A protein and the small-molecule ligand that binds it are described below.
Small molecule (SMILES): O=c1[nH]cnc2nc[nH]c12

Binding-site contacts:
Ligand atom C4 contacts residue TYR72 of chain 1.B at 3.1 Å (hydrophobic).
Ligand atom O6 contacts residue PHE73 of chain 1.B at 3.5 Å.
Ligand atom O6 contacts residue THR191 of chain 1.B at 4.1 Å.
Ligand atom C6 contacts residue THR191 of chain 1.B at 4.3 Å.
Ligand atom N3 contacts residue TYR72 of chain 1.B at 3.3 Å.
Ligand atom C8 contacts residue PHE220 of chain 1.B at 3.6 Å (hydrophobic).
Ligand atom C5 contacts residue THR191 of chain 1.B at 3.8 Å.
Ligand atom C5 contacts residue GLN189 of chain 1.B at 4.5 Å.
Ligand atom N7 contacts residue GLN189 of chain 1.B at 4.4 Å.
Ligand atom C5 contacts residue PHE220 of chain 1.B at 3.4 Å (hydrophobic).
Ligand atom N9 contacts residue PHE220 of chain 1.B at 3.5 Å.
Ligand atom C5 contacts residue TYR72 of chain 1.B at 3.2 Å (hydrophobic).
Ligand atom C2 contacts residue PHE73 of chain 1.B at 4.4 Å (hydrophobic).
Ligand atom N1 contacts residue PHE220 of chain 1.B at 3.4 Å.
Ligand atom C8 contacts residue ASP274 of chain 1.B at 3.6 Å.
Ligand atom C8 contacts residue THR191 of chain 1.B at 3.5 Å.
Ligand atom N7 contacts residue TYR72 of chain 1.B at 3.2 Å.
Ligand atom C4 contacts residue PHE220 of chain 1.B at 3.3 Å (hydrophobic).
Ligand atom O6 contacts residue SER123 of chain 1.B at 4.1 Å.
Ligand atom N3 contacts residue PHE220 of chain 1.B at 3.4 Å.
Ligand atom N9 contacts residue ARG195 of chain 1.B at 3.8 Å.
Ligand atom C6 contacts residue PHE220 of chain 1.B at 3.4 Å (hydrophobic).
Ligand atom N7 contacts residue THR191 of chain 1.B at 2.8 Å (h-bond).
Ligand atom N3 contacts residue ASP274 of chain 1.B at 3.8 Å.
Ligand atom C8 contacts residue ARG195 of chain 1.B at 3.4 Å.
Ligand atom O6 contacts residue PHE220 of chain 1.B at 3.5 Å.
Ligand atom N9 contacts residue TYR72 of chain 1.B at 3.2 Å.
Ligand atom C8 contacts residue TYR72 of chain 1.B at 3.2 Å (hydrophobic).
Ligand atom N7 contacts residue ARG195 of chain 1.B at 4.4 Å.
Ligand atom C6 contacts residue TYR72 of chain 1.B at 3.9 Å (hydrophobic).
Ligand atom N1 contacts residue TYR72 of chain 1.B at 4.2 Å.
Ligand atom N7 contacts residue PHE220 of chain 1.B at 3.4 Å.
Ligand atom N1 contacts residue PHE73 of chain 1.B at 3.7 Å.
Ligand atom C6 contacts residue GLN189 of chain 1.B at 3.8 Å.
Ligand atom C2 contacts residue TYR72 of chain 1.B at 4.0 Å (hydrophobic).
Ligand atom C6 contacts residue PHE73 of chain 1.B at 3.7 Å (hydrophobic).
Ligand atom N9 contacts residue ASP274 of chain 1.B at 2.6 Å (salt-bridge).
Ligand atom O6 contacts residue GLN189 of chain 1.B at 2.8 Å (h-bond).
Ligand atom C2 contacts residue PHE220 of chain 1.B at 3.4 Å (hydrophobic).
Ligand atom C4 contacts residue ASP274 of chain 1.B at 3.6 Å.

Sequence of chain 1.B:
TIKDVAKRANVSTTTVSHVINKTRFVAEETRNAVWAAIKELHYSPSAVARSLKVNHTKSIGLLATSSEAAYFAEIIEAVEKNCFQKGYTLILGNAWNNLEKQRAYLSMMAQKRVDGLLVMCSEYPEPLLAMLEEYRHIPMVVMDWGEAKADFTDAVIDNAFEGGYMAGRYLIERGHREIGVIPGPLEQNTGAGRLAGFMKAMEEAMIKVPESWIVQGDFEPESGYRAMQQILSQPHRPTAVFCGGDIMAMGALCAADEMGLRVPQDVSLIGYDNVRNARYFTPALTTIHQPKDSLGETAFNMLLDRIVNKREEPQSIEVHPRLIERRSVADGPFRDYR